A small-molecule ligand and the protein it binds are described below.
Small molecule (SMILES): CC(=O)N[C@@H]1[C@@H](O)[C@H](O[C@@H]2O[C@H](CO)[C@H](O)[C@H](O[C@]3(C(=O)O)C[C@H](O)[C@@H](NC(C)=O)[C@H]([C@H](O)[C@H](O)CO)O3)[C@H]2O)[C@@H](CO)O[C@H]1O

Binding-site contacts:
Ligand atom O1B contacts residue LYS130 of chain 1.C at 2.9 Å (salt-bridge).
Ligand atom O10 contacts residue LEU189 of chain 1.C at 3.2 Å.
Ligand atom C11 contacts residue TRP146 of chain 1.C at 3.7 Å (hydrophobic).
Ligand atom O1B contacts residue THR129 of chain 1.C at 3.5 Å.
Ligand atom C11 contacts residue GLY127 of chain 1.C at 3.6 Å.
Ligand atom N5 contacts residue THR128 of chain 1.C at 3.0 Å (h-bond).
Ligand atom C8 contacts residue GLU185 of chain 1.C at 3.9 Å.
Ligand atom C7 contacts residue TRP146 of chain 1.C at 3.7 Å (hydrophobic).
Ligand atom C2 contacts residue GLN217 of chain 1.C at 3.8 Å.
Ligand atom O5 contacts residue GLN217 of chain 1.C at 3.6 Å.
Ligand atom C10 contacts residue THR128 of chain 1.C at 3.9 Å.
Ligand atom C9 contacts residue TRP146 of chain 1.C at 3.8 Å (hydrophobic).
Ligand atom O6 contacts residue LYS130 of chain 1.C at 3.6 Å.
Ligand atom C9 contacts residue GLU185 of chain 1.C at 3.1 Å.
Ligand atom O9 contacts residue HIS178 of chain 1.C at 3.2 Å (h-bond).
Ligand atom O9 contacts residue GLU185 of chain 1.C at 2.6 Å (salt-bridge).
Ligand atom O9 contacts residue TYR90 of chain 1.C at 2.8 Å (h-bond).
Ligand atom C11 contacts residue VAL148 of chain 1.C at 4.0 Å (hydrophobic).
Ligand atom O8 contacts residue TYR90 of chain 1.C at 2.9 Å (h-bond).
Ligand atom O6 contacts residue SER181 of chain 1.C at 3.9 Å.
Ligand atom C5 contacts residue LEU221 of chain 1.C at 3.9 Å (hydrophobic).
Ligand atom C1 contacts residue GLN217 of chain 1.C at 3.6 Å.
Ligand atom C5 contacts residue THR128 of chain 1.C at 3.7 Å.
Ligand atom O6 contacts residue GLY220 of chain 1.C at 3.7 Å.
Ligand atom O7 contacts residue GLN217 of chain 1.C at 3.8 Å.
Ligand atom C8 contacts residue TRP146 of chain 1.C at 3.9 Å (hydrophobic).
Ligand atom C4 contacts residue THR128 of chain 1.C at 3.3 Å.
Ligand atom O8 contacts residue LEU221 of chain 1.C at 3.8 Å.
Ligand atom C9 contacts residue TYR90 of chain 1.C at 3.3 Å (hydrophobic).
Ligand atom C6 contacts residue LYS130 of chain 1.C at 3.9 Å.
Ligand atom O4 contacts residue THR128 of chain 1.C at 3.5 Å (h-bond).
Ligand atom C8 contacts residue TYR90 of chain 1.C at 3.7 Å (hydrophobic).
Ligand atom C3 contacts residue LEU221 of chain 1.C at 3.9 Å (hydrophobic).
Ligand atom C1 contacts residue LYS130 of chain 1.C at 3.8 Å.
Ligand atom O1A contacts residue THR129 of chain 1.C at 2.8 Å (h-bond).
Ligand atom O8 contacts residue TRP146 of chain 1.C at 3.7 Å.
Ligand atom C9 contacts residue HIS178 of chain 1.C at 3.3 Å.
Ligand atom O1 contacts residue GLN217 of chain 1.C at 2.9 Å (h-bond).
Ligand atom O1A contacts residue LEU221 of chain 1.C at 3.6 Å.
Ligand atom C1 contacts residue THR129 of chain 1.C at 3.5 Å.

Sequence of chain 1.C:
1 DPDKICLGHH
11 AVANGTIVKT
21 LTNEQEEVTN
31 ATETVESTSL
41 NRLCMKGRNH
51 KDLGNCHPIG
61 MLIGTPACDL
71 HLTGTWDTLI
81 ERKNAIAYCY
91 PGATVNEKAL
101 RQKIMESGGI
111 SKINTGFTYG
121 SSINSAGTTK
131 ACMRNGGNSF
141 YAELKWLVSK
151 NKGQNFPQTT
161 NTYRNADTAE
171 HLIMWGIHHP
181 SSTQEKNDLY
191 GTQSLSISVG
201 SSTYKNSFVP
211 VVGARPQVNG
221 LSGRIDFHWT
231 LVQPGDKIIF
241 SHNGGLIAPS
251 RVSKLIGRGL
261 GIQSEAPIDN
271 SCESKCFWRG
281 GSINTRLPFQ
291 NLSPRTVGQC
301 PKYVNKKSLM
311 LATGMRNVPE